Sequence of chain 1.A:
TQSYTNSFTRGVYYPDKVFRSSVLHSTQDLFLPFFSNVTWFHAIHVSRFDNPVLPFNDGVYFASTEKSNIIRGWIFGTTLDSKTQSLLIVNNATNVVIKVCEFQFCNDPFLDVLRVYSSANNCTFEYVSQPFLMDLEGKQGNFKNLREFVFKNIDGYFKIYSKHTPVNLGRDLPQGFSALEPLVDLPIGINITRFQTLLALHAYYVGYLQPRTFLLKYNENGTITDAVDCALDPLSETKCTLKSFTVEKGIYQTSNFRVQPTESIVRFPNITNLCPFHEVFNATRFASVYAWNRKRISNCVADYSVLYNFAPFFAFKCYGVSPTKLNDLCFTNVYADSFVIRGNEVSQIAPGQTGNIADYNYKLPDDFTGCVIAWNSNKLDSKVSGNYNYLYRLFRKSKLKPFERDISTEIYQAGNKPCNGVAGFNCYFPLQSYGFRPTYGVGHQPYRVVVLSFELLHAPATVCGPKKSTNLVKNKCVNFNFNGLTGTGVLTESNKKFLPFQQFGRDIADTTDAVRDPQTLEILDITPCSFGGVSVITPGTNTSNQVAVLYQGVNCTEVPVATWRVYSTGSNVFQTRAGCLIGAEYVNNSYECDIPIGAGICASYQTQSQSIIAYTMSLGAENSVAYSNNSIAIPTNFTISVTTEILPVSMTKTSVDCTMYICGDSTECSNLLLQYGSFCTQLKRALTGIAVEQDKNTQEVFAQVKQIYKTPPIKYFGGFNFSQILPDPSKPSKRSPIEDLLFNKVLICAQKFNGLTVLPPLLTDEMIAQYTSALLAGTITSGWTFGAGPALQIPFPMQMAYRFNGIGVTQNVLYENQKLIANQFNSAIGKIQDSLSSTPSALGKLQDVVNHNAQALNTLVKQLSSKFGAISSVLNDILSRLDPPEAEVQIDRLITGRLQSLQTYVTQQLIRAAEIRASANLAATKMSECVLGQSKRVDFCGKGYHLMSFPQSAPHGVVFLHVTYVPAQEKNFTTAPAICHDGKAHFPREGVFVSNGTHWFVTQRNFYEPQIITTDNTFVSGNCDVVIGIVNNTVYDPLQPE

Binding-site contacts:
Ligand atom C4 contacts residue HIS1098 of chain 1.A at 3.8 Å.
Ligand atom C4 contacts residue ASN1095 of chain 1.A at 4.2 Å.
Ligand atom C7 contacts residue HIS1098 of chain 1.A at 4.4 Å.
Ligand atom C3 contacts residue ASN1095 of chain 1.A at 3.8 Å.
Ligand atom C2 contacts residue ASN1095 of chain 1.A at 2.5 Å.
Ligand atom N2 contacts residue THR1097 of chain 1.A at 3.9 Å.
Ligand atom C7 contacts residue ASN1095 of chain 1.A at 4.0 Å.
Ligand atom O5 contacts residue PHE1100 of chain 1.A at 4.0 Å.
Ligand atom C6 contacts residue PHE1100 of chain 1.A at 3.6 Å (hydrophobic).
Ligand atom C5 contacts residue HIS1098 of chain 1.A at 3.4 Å.
Ligand atom C3 contacts residue HIS1098 of chain 1.A at 3.8 Å.
Ligand atom C6 contacts residue HIS1098 of chain 1.A at 4.3 Å.
Ligand atom N2 contacts residue ASN1095 of chain 1.A at 2.9 Å (h-bond).
Ligand atom C8 contacts residue THR1097 of chain 1.A at 4.4 Å.
Ligand atom C3 contacts residue THR1097 of chain 1.A at 4.1 Å.
Ligand atom C2 contacts residue HIS1098 of chain 1.A at 4.5 Å.
Ligand atom C1 contacts residue ASN1095 of chain 1.A at 1.4 Å.
Ligand atom C2 contacts residue THR1097 of chain 1.A at 4.3 Å.
Ligand atom C5 contacts residue ASN1095 of chain 1.A at 3.7 Å.
Ligand atom N2 contacts residue GLY1096 of chain 1.A at 4.5 Å.
Ligand atom O5 contacts residue HIS1098 of chain 1.A at 4.2 Å.
Ligand atom C1 contacts residue THR1097 of chain 1.A at 4.3 Å.
Ligand atom N2 contacts residue HIS1098 of chain 1.A at 4.5 Å.
Ligand atom O5 contacts residue ASN1095 of chain 1.A at 2.4 Å (h-bond).
Ligand atom C1 contacts residue HIS1098 of chain 1.A at 4.0 Å.
Ligand atom C5 contacts residue PHE1100 of chain 1.A at 4.4 Å (hydrophobic).
Ligand atom O4 contacts residue HIS1098 of chain 1.A at 3.5 Å.

This small molecule binds to this protein.
Small molecule (SMILES): CC(=O)N[C@H]1[C@H](O[C@H]2[C@H](O)[C@@H](NC(C)=O)CO[C@@H]2CO)O[C@H](CO)[C@@H](O[C@@H]2O[C@H](CO)[C@@H](O)[C@H](O)[C@@H]2O)[C@@H]1O